Sequence of chain 1.C:
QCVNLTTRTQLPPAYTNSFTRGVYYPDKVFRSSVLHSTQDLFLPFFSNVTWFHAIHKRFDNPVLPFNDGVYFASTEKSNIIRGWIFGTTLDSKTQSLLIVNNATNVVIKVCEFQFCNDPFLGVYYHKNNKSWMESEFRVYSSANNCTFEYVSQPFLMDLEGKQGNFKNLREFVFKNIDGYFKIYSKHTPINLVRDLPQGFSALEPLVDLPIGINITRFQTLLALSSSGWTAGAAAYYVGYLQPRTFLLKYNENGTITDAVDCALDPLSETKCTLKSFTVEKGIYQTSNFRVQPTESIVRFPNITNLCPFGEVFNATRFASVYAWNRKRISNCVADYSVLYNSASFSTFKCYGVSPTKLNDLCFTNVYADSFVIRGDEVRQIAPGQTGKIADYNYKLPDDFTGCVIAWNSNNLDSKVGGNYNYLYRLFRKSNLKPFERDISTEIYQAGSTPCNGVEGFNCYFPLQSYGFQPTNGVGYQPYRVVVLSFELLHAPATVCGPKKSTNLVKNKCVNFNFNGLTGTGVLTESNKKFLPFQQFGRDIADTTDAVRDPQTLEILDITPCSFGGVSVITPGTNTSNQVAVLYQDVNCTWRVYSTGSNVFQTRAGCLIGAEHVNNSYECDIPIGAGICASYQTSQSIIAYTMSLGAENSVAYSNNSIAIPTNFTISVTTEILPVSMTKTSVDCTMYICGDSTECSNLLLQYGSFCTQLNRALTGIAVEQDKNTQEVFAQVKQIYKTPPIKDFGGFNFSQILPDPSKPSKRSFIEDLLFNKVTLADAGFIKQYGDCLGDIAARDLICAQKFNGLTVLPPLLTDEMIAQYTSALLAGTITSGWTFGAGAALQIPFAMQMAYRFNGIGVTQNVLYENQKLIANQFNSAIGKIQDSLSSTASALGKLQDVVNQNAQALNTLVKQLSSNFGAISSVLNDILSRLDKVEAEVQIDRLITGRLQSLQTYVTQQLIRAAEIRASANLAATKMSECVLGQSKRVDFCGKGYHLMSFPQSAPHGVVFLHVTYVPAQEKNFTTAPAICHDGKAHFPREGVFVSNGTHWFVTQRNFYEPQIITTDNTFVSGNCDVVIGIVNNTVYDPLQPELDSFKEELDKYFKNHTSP

This small molecule binds to this protein.
Small molecule (SMILES): CC(=O)N[C@H]1[C@H](O[C@H]2[C@H](O)[C@@H](NC(C)=O)CO[C@@H]2CO[C@@H]2O[C@@H](C)[C@@H](O)[C@@H](O)[C@@H]2O)O[C@H](CO)[C@@H](O)[C@@H]1O

Binding-site contacts:
Ligand atom C8 contacts residue ASN1074 of chain 1.C at 4.0 Å.
Ligand atom C7 contacts residue ASN1074 of chain 1.C at 3.2 Å.
Ligand atom O5 contacts residue ALA706 of chain 1.C at 4.3 Å.
Ligand atom C1 contacts residue ASN1074 of chain 1.C at 1.5 Å.
Ligand atom C2 contacts residue ASN1074 of chain 1.C at 2.4 Å.
Ligand atom C5 contacts residue ALA706 of chain 1.C at 3.7 Å (hydrophobic).
Ligand atom O7 contacts residue ASN1074 of chain 1.C at 3.3 Å (h-bond).
Ligand atom C3 contacts residue ASN1074 of chain 1.C at 3.8 Å.
Ligand atom C5 contacts residue ASN1074 of chain 1.C at 3.8 Å.
Ligand atom N2 contacts residue ASN1074 of chain 1.C at 2.8 Å (h-bond).
Ligand atom C4 contacts residue ASN1074 of chain 1.C at 4.3 Å.
Ligand atom O5 contacts residue ASN1074 of chain 1.C at 2.5 Å (h-bond).
Ligand atom C6 contacts residue ALA706 of chain 1.C at 4.5 Å (hydrophobic).
Ligand atom C8 contacts residue LYS1073 of chain 1.C at 4.1 Å.
Ligand atom C8 contacts residue GLU1072 of chain 1.C at 3.2 Å.
Ligand atom C1 contacts residue ALA706 of chain 1.C at 4.4 Å (hydrophobic).